Sequence of chain 1.C:
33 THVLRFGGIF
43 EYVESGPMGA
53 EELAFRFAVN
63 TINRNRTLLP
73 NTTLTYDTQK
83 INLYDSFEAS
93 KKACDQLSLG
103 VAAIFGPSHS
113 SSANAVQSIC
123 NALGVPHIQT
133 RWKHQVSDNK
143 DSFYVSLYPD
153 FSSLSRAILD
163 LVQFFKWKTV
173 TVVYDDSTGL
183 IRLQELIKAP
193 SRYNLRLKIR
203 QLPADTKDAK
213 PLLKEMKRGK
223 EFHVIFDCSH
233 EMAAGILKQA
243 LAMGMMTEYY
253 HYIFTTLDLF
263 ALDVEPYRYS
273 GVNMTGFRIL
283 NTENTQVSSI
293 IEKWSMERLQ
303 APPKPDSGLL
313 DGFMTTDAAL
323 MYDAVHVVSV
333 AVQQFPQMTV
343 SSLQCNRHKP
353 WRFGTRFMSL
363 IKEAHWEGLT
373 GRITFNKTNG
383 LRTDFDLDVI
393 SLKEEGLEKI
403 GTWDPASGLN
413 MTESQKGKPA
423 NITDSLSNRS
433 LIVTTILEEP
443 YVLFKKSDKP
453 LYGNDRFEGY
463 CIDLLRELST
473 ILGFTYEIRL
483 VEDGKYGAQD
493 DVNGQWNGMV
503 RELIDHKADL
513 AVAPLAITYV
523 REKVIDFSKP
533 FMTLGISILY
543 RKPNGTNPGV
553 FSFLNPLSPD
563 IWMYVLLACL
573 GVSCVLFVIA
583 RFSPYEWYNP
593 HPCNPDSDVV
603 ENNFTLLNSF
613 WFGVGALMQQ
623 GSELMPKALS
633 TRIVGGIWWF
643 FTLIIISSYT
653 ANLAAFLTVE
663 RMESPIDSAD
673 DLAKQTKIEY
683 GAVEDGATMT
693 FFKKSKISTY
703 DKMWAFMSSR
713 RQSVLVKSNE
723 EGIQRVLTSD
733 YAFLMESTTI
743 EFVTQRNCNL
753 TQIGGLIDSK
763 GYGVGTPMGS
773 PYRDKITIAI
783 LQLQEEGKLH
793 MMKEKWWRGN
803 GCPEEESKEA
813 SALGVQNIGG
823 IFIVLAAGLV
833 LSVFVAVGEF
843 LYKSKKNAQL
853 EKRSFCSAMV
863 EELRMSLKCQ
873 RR

This protein binds this small molecule.
Small molecule (SMILES): CC(=O)N[C@@H]1[C@@H](O)[C@H](O)[C@@H](CO)O[C@H]1O

Binding-site contacts:
Ligand atom O5 contacts residue ASN546 of chain 1.C at 2.5 Å (h-bond).
Ligand atom N2 contacts residue ARG543 of chain 1.C at 3.7 Å.
Ligand atom C1 contacts residue ASN546 of chain 1.C at 1.4 Å.
Ligand atom C3 contacts residue ASN546 of chain 1.C at 3.8 Å.
Ligand atom C8 contacts residue ASN546 of chain 1.C at 4.3 Å.
Ligand atom O7 contacts residue ASN546 of chain 1.C at 3.3 Å (h-bond).
Ligand atom C4 contacts residue ASN546 of chain 1.C at 4.3 Å.
Ligand atom C8 contacts residue ARG543 of chain 1.C at 3.7 Å.
Ligand atom C5 contacts residue ASN546 of chain 1.C at 3.7 Å.
Ligand atom C7 contacts residue ASN546 of chain 1.C at 3.2 Å.
Ligand atom N2 contacts residue ASN546 of chain 1.C at 2.8 Å (h-bond).
Ligand atom C7 contacts residue ARG543 of chain 1.C at 4.1 Å.
Ligand atom C2 contacts residue ASN546 of chain 1.C at 2.4 Å.